Sequence of chain 1.C:
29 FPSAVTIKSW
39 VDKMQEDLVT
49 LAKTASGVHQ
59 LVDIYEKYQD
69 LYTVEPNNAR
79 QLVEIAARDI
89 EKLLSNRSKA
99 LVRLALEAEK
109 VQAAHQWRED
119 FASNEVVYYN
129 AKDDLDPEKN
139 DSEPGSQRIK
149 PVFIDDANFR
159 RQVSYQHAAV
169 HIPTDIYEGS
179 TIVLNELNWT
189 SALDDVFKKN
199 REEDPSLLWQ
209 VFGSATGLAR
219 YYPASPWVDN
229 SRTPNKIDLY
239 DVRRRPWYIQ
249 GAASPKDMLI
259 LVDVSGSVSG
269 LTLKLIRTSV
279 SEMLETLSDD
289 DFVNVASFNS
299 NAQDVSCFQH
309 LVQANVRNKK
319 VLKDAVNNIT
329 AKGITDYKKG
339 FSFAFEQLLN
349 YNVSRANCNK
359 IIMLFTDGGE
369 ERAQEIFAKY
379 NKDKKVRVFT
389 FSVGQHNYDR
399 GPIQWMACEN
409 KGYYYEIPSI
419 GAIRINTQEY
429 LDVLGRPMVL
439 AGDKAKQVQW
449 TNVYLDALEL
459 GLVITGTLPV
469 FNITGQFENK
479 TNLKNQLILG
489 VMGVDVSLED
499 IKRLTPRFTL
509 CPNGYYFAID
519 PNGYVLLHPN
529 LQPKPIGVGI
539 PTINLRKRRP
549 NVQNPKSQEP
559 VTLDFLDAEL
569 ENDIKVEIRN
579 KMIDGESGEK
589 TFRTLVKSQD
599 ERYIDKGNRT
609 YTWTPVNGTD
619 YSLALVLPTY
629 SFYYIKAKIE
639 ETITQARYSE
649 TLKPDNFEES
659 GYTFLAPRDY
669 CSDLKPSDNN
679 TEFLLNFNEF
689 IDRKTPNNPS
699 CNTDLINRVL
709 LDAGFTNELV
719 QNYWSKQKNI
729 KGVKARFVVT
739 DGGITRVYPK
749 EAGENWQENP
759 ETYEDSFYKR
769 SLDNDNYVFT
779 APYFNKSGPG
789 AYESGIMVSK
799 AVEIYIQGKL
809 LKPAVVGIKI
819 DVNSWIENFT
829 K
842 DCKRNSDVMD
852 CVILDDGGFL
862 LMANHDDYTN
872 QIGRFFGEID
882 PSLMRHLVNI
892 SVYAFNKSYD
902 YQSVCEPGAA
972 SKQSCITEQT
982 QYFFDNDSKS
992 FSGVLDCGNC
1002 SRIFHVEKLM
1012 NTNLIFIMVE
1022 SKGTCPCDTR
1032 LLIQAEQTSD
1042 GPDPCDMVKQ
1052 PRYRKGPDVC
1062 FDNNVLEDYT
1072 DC

Binding-site contacts:
Ligand atom C4 contacts residue NAG1 of chain 1.IA at 4.1 Å.
Ligand atom O7 contacts residue NAG1 of chain 1.IA at 4.3 Å.
Ligand atom C2 contacts residue NAG1 of chain 1.IA at 2.9 Å.
Ligand atom O7 contacts residue ILE728 of chain 1.C at 4.4 Å.
Ligand atom C8 contacts residue NAG1 of chain 1.IA at 3.9 Å.
Ligand atom C3 contacts residue NAG1 of chain 1.IA at 4.1 Å.
Ligand atom C1 contacts residue NAG1 of chain 1.IA at 1.7 Å.
Ligand atom C5 contacts residue NAG1 of chain 1.IA at 3.4 Å.
Ligand atom C8 contacts residue GLN725 of chain 1.C at 4.1 Å.
Ligand atom C8 contacts residue LEU49 of chain 1.C at 3.5 Å (hydrophobic).
Ligand atom N2 contacts residue THR52 of chain 1.C at 4.0 Å.
Ligand atom C8 contacts residue ILE728 of chain 1.C at 2.9 Å (hydrophobic).
Ligand atom C8 contacts residue LYS729 of chain 1.C at 4.2 Å.
Ligand atom N2 contacts residue NAG1 of chain 1.IA at 3.6 Å.
Ligand atom C7 contacts residue NAG1 of chain 1.IA at 4.0 Å.
Ligand atom C7 contacts residue ILE728 of chain 1.C at 4.0 Å (hydrophobic).
Ligand atom O7 contacts residue GLN725 of chain 1.C at 2.8 Å (h-bond).
Ligand atom C6 contacts residue NAG1 of chain 1.IA at 4.2 Å.
Ligand atom O5 contacts residue NAG1 of chain 1.IA at 2.0 Å (h-bond).
Ligand atom C7 contacts residue GLN725 of chain 1.C at 3.7 Å.
Ligand atom O7 contacts residue THR52 of chain 1.C at 4.3 Å.
Ligand atom C2 contacts residue THR52 of chain 1.C at 4.5 Å.

A small-molecule ligand and the protein it binds are described below.
Small molecule (SMILES): CC(=O)N[C@H]1[C@H](O[C@H]2[C@H](O)[C@@H](CO)OC[C@@H]2NC(C)=O)O[C@H](CO)[C@@H](O)[C@@H]1O